Binding-site contacts:
Ligand atom C31 contacts residue TYR44 of chain 3.A at 3.5 Å (hydrophobic).
Ligand atom C33 contacts residue ALA40 of chain 3.A at 3.9 Å (hydrophobic).
Ligand atom N32 contacts residue GLU46 of chain 3.A at 3.1 Å (salt-bridge).
Ligand atom O08 contacts residue GLY122 of chain 3.A at 3.9 Å.
Ligand atom C02 contacts residue GLU120 of chain 3.A at 3.5 Å.
Ligand atom O01 contacts residue MN1 of chain 3.E at 2.2 Å.
Ligand atom C28 contacts residue TYR44 of chain 3.A at 3.5 Å (hydrophobic).
Ligand atom O25 contacts residue GLU81 of chain 3.A at 3.3 Å (salt-bridge).
Ligand atom C24 contacts residue MN1 of chain 3.E at 2.8 Å.
Ligand atom C24 contacts residue GLU81 of chain 3.A at 3.7 Å.
Ligand atom C27 contacts residue TYR44 of chain 3.A at 3.9 Å (hydrophobic).
Ligand atom O08 contacts residue ILE121 of chain 3.A at 2.8 Å (h-bond).
Ligand atom N32 contacts residue TYR44 of chain 3.A at 4.0 Å.
Ligand atom O16 contacts residue ILE58 of chain 3.A at 3.3 Å.
Ligand atom C33 contacts residue GLU46 of chain 3.A at 3.6 Å.
Ligand atom N26 contacts residue MN1 of chain 3.E at 3.9 Å.
Ligand atom C07 contacts residue MN1 of chain 3.D at 2.8 Å.
Ligand atom O15 contacts residue ILE58 of chain 3.A at 3.9 Å.
Ligand atom O01 contacts residue MN1 of chain 3.D at 2.1 Å.
Ligand atom C30 contacts residue TYR44 of chain 3.A at 3.3 Å (hydrophobic).
Ligand atom O01 contacts residue HIS61 of chain 3.A at 3.0 Å.
Ligand atom O25 contacts residue MN1 of chain 3.E at 1.9 Å.
Ligand atom O01 contacts residue ASP109 of chain 3.A at 2.8 Å (salt-bridge).
Ligand atom C07 contacts residue GLU120 of chain 3.A at 3.5 Å.
Ligand atom C33 contacts residue ILE58 of chain 3.A at 3.8 Å (hydrophobic).
Ligand atom O08 contacts residue HIS61 of chain 3.A at 2.7 Å (h-bond).
Ligand atom C29 contacts residue TYR44 of chain 3.A at 3.6 Å (hydrophobic).
Ligand atom N06 contacts residue TYR131 of chain 3.A at 3.4 Å (h-bond).
Ligand atom O01 contacts residue GLU120 of chain 3.A at 3.2 Å (salt-bridge).
Ligand atom C34 contacts residue ALA40 of chain 3.A at 3.6 Å (hydrophobic).
Ligand atom O25 contacts residue ASP109 of chain 3.A at 3.9 Å.
Ligand atom C07 contacts residue HIS61 of chain 3.A at 3.4 Å.
Ligand atom C03 contacts residue MN1 of chain 3.E at 3.5 Å.
Ligand atom C02 contacts residue HIS61 of chain 3.A at 3.5 Å.
Ligand atom O08 contacts residue MN1 of chain 3.D at 2.2 Å.
Ligand atom C07 contacts residue ILE121 of chain 3.A at 3.9 Å (hydrophobic).
Ligand atom O08 contacts residue GLU120 of chain 3.A at 3.2 Å (salt-bridge).
Ligand atom O01 contacts residue GLU81 of chain 3.A at 3.4 Å (salt-bridge).
Ligand atom C02 contacts residue MN1 of chain 3.E at 3.2 Å.
Ligand atom C02 contacts residue MN1 of chain 3.D at 2.8 Å.

The protein below binds the small molecule below.
Small molecule (SMILES): O=C(NCCc1ccncc1)c1nc([C@@H]2CCCN2C(=O)OCc2ccccc2)[nH]c(=O)c1O

Sequence of chain 3.A:
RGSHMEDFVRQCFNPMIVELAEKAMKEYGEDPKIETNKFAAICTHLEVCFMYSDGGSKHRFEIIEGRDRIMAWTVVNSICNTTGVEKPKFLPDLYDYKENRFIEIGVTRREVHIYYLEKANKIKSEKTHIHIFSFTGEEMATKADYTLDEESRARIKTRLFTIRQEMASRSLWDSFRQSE